Sequence of chain 1.C:
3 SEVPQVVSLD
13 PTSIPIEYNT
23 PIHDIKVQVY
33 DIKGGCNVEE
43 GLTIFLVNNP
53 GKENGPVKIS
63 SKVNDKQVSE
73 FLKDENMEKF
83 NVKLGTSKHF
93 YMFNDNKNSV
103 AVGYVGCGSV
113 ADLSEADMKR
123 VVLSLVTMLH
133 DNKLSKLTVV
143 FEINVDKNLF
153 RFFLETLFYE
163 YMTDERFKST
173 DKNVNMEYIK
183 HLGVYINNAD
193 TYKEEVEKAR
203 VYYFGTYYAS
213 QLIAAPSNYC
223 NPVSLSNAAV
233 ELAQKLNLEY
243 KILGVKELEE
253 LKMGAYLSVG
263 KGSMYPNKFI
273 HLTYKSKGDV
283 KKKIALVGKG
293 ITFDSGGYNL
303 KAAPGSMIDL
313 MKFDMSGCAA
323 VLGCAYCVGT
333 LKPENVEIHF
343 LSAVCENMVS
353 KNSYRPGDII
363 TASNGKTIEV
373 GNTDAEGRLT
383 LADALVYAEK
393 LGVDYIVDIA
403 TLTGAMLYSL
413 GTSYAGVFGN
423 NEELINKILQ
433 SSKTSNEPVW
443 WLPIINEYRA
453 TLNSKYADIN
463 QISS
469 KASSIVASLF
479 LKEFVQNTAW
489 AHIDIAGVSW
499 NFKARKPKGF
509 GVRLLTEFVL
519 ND

Binding-site contacts:
Ligand atom OAF contacts residue CO31 of chain 1.BA at 2.8 Å (h-bond).
Ligand atom CAO contacts residue ALA494 of chain 1.C at 3.5 Å (hydrophobic).
Ligand atom CAV contacts residue ALA494 of chain 1.C at 3.6 Å (hydrophobic).
Ligand atom FAH contacts residue ALA494 of chain 1.C at 2.8 Å.
Ligand atom O contacts residue ASP296 of chain 1.C at 3.0 Å (salt-bridge).
Ligand atom CA contacts residue LEU404 of chain 1.C at 3.2 Å (hydrophobic).
Ligand atom CAZ contacts residue LEU409 of chain 1.C at 3.5 Å (hydrophobic).
Ligand atom C contacts residue ASP376 of chain 1.C at 3.3 Å.
Ligand atom FAG contacts residue MET309 of chain 1.C at 3.1 Å.
Ligand atom OAF contacts residue ASP376 of chain 1.C at 3.2 Å (salt-bridge).
Ligand atom NAQ contacts residue ZN1 of chain 1.CA at 3.1 Å.
Ligand atom CAW contacts residue GLY406 of chain 1.C at 3.6 Å.
Ligand atom NAQ contacts residue LYS291 of chain 1.C at 3.6 Å (salt-bridge).
Ligand atom C contacts residue LEU404 of chain 1.C at 3.5 Å (hydrophobic).
Ligand atom OAF contacts residue LYS291 of chain 1.C at 3.0 Å (salt-bridge).
Ligand atom OAF contacts residue GLU378 of chain 1.C at 3.2 Å (salt-bridge).
Ligand atom O contacts residue LYS303 of chain 1.C at 2.9 Å (salt-bridge).
Ligand atom NAQ contacts residue LEU404 of chain 1.C at 2.8 Å (h-bond).
Ligand atom CAM contacts residue THR405 of chain 1.C at 3.7 Å.
Ligand atom OAF contacts residue ASP296 of chain 1.C at 3.3 Å (salt-bridge).
Ligand atom FAH contacts residue PHE500 of chain 1.C at 3.7 Å.
Ligand atom OAD contacts residue THR405 of chain 1.C at 3.3 Å.
Ligand atom OAD contacts residue GLY406 of chain 1.C at 3.0 Å (h-bond).
Ligand atom CAM contacts residue GLY406 of chain 1.C at 3.2 Å.
Ligand atom CAV contacts residue LEU409 of chain 1.C at 3.7 Å (hydrophobic).
Ligand atom OAF contacts residue ZN1 of chain 1.CA at 1.9 Å.
Ligand atom CAO contacts residue PHE315 of chain 1.C at 3.6 Å (hydrophobic).
Ligand atom CAY contacts residue LEU404 of chain 1.C at 3.7 Å (hydrophobic).
Ligand atom NAQ contacts residue CO31 of chain 1.BA at 2.9 Å (h-bond).
Ligand atom C contacts residue ZN1 of chain 1.DA at 3.1 Å.
Ligand atom NAQ contacts residue ASP376 of chain 1.C at 3.5 Å (salt-bridge).
Ligand atom O contacts residue ASP376 of chain 1.C at 3.0 Å (salt-bridge).
Ligand atom NAQ contacts residue ZN1 of chain 1.DA at 3.3 Å.
Ligand atom FAI contacts residue PHE500 of chain 1.C at 3.0 Å.
Ligand atom CAK contacts residue GLY406 of chain 1.C at 3.5 Å.
Ligand atom CAM contacts residue LEU404 of chain 1.C at 3.4 Å (hydrophobic).
Ligand atom O contacts residue ZN1 of chain 1.DA at 2.4 Å.
Ligand atom CAY contacts residue GLY406 of chain 1.C at 3.4 Å.
Ligand atom OAF contacts residue ZN1 of chain 1.DA at 2.5 Å.
Ligand atom OAF contacts residue ASP316 of chain 1.C at 3.8 Å.

The protein below binds the small molecule below.
Small molecule (SMILES): CC(C)(C)CC(=O)N[C@@H](C(=O)NO)c1ccc(-c2cc(F)c(F)c(F)c2)cc1